Binding-site contacts:
Ligand atom C5 contacts residue ASP202 of chain 1.FB at 3.1 Å.
Ligand atom C2 contacts residue PRO204 of chain 1.FB at 4.3 Å (hydrophobic).
Ligand atom C2 contacts residue DA1 of chain 1.TF at 4.2 Å.
Ligand atom C5 contacts residue PRO204 of chain 1.FB at 3.6 Å (hydrophobic).
Ligand atom C4 contacts residue VAL203 of chain 1.FB at 4.1 Å (hydrophobic).
Ligand atom C2' contacts residue DA1 of chain 1.TF at 2.9 Å.
Ligand atom C1' contacts residue DA1 of chain 1.TF at 3.9 Å.
Ligand atom O3' contacts residue DA1 of chain 1.TF at 1.6 Å.
Ligand atom N4 contacts residue ASP202 of chain 1.FB at 2.4 Å (salt-bridge).
Ligand atom N1 contacts residue PRO204 of chain 1.FB at 4.2 Å.
Ligand atom C6 contacts residue ASP202 of chain 1.FB at 4.3 Å.
Ligand atom N4 contacts residue VAL203 of chain 1.FB at 3.4 Å (h-bond).
Ligand atom O2 contacts residue DA1 of chain 1.TF at 3.4 Å (h-bond).
Ligand atom C4 contacts residue ASP202 of chain 1.FB at 3.0 Å.
Ligand atom C4' contacts residue DA1 of chain 1.TF at 4.0 Å.
Ligand atom C4 contacts residue PRO204 of chain 1.FB at 3.8 Å (hydrophobic).
Ligand atom C2' contacts residue PRO204 of chain 1.FB at 4.0 Å (hydrophobic).
Ligand atom N3 contacts residue PRO204 of chain 1.FB at 4.0 Å.
Ligand atom C5 contacts residue VAL203 of chain 1.FB at 3.8 Å (hydrophobic).
Ligand atom C6 contacts residue PRO204 of chain 1.FB at 3.9 Å (hydrophobic).
Ligand atom N4 contacts residue PRO204 of chain 1.FB at 4.2 Å.
Ligand atom C3' contacts residue DA1 of chain 1.TF at 2.6 Å.
Ligand atom C5' contacts residue PRO204 of chain 1.FB at 4.5 Å (hydrophobic).
Ligand atom N3 contacts residue ASP202 of chain 1.FB at 4.2 Å.

The small molecule below binds the protein below.
Small molecule (SMILES): Nc1ccn([C@H]2C[C@H](O)[C@@H](COP(=O)(O)O)O2)c(=O)n1

Sequence of chain 1.FB:
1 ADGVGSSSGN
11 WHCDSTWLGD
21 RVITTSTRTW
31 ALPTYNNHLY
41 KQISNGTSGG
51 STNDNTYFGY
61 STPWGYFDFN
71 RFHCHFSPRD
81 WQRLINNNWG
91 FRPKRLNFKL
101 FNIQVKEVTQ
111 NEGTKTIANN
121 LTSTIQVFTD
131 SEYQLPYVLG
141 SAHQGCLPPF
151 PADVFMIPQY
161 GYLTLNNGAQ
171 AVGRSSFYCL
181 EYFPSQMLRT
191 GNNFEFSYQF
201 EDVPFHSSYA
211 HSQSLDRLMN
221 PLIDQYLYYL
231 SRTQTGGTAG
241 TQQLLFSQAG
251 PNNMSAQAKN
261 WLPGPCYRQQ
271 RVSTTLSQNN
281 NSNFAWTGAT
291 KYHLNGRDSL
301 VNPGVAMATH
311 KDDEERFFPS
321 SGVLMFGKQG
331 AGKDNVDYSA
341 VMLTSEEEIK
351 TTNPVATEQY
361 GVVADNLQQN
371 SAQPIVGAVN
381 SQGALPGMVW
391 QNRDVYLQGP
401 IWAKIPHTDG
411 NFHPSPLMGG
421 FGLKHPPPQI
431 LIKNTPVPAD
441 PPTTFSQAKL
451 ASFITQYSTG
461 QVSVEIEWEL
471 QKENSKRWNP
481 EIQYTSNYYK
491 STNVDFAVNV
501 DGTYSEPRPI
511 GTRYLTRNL